Binding-site contacts:
Ligand atom O contacts residue ARG24 of chain 1.C at 3.5 Å.
Ligand atom CA contacts residue THR28 of chain 1.C at 3.2 Å.
Ligand atom N contacts residue GLY25 of chain 1.C at 2.8 Å (h-bond).
Ligand atom CD1 contacts residue GLN45 of chain 1.D at 3.6 Å.
Ligand atom CD1 contacts residue THR47 of chain 1.D at 3.8 Å.
Ligand atom CH2 contacts residue GLY21 of chain 1.D at 3.6 Å.
Ligand atom CZ3 contacts residue HIS32 of chain 1.D at 4.0 Å.
Ligand atom OXT contacts residue GLY25 of chain 1.C at 3.9 Å.
Ligand atom CE3 contacts residue HIS32 of chain 1.D at 3.9 Å.
Ligand atom CB contacts residue SER51 of chain 1.C at 3.4 Å.
Ligand atom C contacts residue THR50 of chain 1.D at 3.9 Å.
Ligand atom CZ2 contacts residue ILE53 of chain 1.D at 3.9 Å (hydrophobic).
Ligand atom CD2 contacts residue THR50 of chain 1.D at 4.0 Å.
Ligand atom N contacts residue ASP27 of chain 1.C at 3.1 Å (salt-bridge).
Ligand atom NE1 contacts residue GLN45 of chain 1.D at 2.8 Å (h-bond).
Ligand atom NE1 contacts residue ALA44 of chain 1.D at 3.9 Å.
Ligand atom OXT contacts residue HIS49 of chain 1.D at 3.8 Å.
Ligand atom CA contacts residue THR23 of chain 1.C at 3.8 Å.
Ligand atom CA contacts residue GLY25 of chain 1.C at 3.5 Å.
Ligand atom C contacts residue GLY25 of chain 1.C at 3.4 Å.
Ligand atom O contacts residue THR23 of chain 1.C at 4.0 Å.
Ligand atom O contacts residue SER51 of chain 1.C at 2.9 Å (h-bond).
Ligand atom N contacts residue THR28 of chain 1.C at 2.8 Å (h-bond).
Ligand atom CD1 contacts residue SER51 of chain 1.C at 3.5 Å.
Ligand atom C contacts residue THR47 of chain 1.D at 3.5 Å.
Ligand atom C contacts residue SER51 of chain 1.C at 3.6 Å.
Ligand atom CZ3 contacts residue GLY21 of chain 1.D at 3.7 Å.
Ligand atom OXT contacts residue THR47 of chain 1.D at 2.6 Å (h-bond).
Ligand atom CZ2 contacts residue THR50 of chain 1.D at 3.8 Å.
Ligand atom CA contacts residue SER51 of chain 1.C at 4.0 Å.
Ligand atom CG contacts residue SER51 of chain 1.C at 3.8 Å.
Ligand atom CB contacts residue THR23 of chain 1.C at 3.8 Å.
Ligand atom O contacts residue GLY25 of chain 1.C at 3.0 Å (h-bond).
Ligand atom NE1 contacts residue SER51 of chain 1.C at 4.0 Å.
Ligand atom O contacts residue THR47 of chain 1.D at 3.5 Å.
Ligand atom CB contacts residue THR28 of chain 1.C at 3.6 Å.
Ligand atom OXT contacts residue THR50 of chain 1.D at 2.8 Å (h-bond).
Ligand atom CE2 contacts residue GLN45 of chain 1.D at 3.9 Å.
Ligand atom N contacts residue THR23 of chain 1.C at 2.8 Å (h-bond).
Ligand atom CZ2 contacts residue ALA44 of chain 1.D at 4.0 Å (hydrophobic).

Sequence of chain 1.C:
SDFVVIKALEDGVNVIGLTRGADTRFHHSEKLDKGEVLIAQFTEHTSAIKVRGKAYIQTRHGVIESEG

The protein below binds the small molecule below.
Small molecule (SMILES): N[C@@H](Cc1c[nH]c2ccccc12)C(=O)O

Sequence of chain 1.D:
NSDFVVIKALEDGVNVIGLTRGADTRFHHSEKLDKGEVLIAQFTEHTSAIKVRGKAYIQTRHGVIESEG